The small molecule below binds the protein below.
Small molecule (SMILES): C[C@@H]1CCO[C@H]2Cn3cc(C(=O)NCc4ccc(F)cc4F)c(=O)c(O)c3C(=O)N12

Binding-site contacts:
Ligand atom CAH contacts residue GLN222 of chain 1.G at 3.9 Å.
Ligand atom OAD contacts residue GLU228 of chain 1.G at 2.9 Å (salt-bridge).
Ligand atom CAL contacts residue TYR219 of chain 1.G at 3.7 Å (hydrophobic).
Ligand atom OAE contacts residue ARG224 of chain 1.G at 3.8 Å.
Ligand atom CAH contacts residue PRO221 of chain 1.G at 4.0 Å (hydrophobic).
Ligand atom CAJ contacts residue GLU228 of chain 1.G at 3.9 Å.
Ligand atom CAS contacts residue ASP192 of chain 1.G at 3.6 Å.
Ligand atom OAE contacts residue ASP192 of chain 1.G at 3.2 Å (salt-bridge).
Ligand atom CAW contacts residue ARG224 of chain 1.G at 3.5 Å.
Ligand atom CAS contacts residue MG1 of chain 1.Q at 3.1 Å.
Ligand atom CAU contacts residue GLU228 of chain 1.G at 4.0 Å.
Ligand atom CAY contacts residue MG1 of chain 1.Q at 3.6 Å.
Ligand atom FAF contacts residue PRO221 of chain 1.G at 3.9 Å.
Ligand atom CAM contacts residue GLY194 of chain 1.G at 3.5 Å.
Ligand atom FAG contacts residue PRO221 of chain 1.G at 4.0 Å.
Ligand atom CAW contacts residue MG1 of chain 1.Q at 3.1 Å.
Ligand atom CAZ contacts residue GLU228 of chain 1.G at 3.9 Å.
Ligand atom OAC contacts residue ASP192 of chain 1.G at 3.0 Å (salt-bridge).
Ligand atom OAE contacts residue MG1 of chain 1.Q at 2.0 Å.
Ligand atom CAW contacts residue MG1 of chain 1.R at 3.0 Å.
Ligand atom OAE contacts residue ASP140 of chain 1.G at 3.2 Å (salt-bridge).
Ligand atom OAE contacts residue MG1 of chain 1.R at 2.1 Å.
Ligand atom OAD contacts residue MG1 of chain 1.R at 2.3 Å.
Ligand atom CAW contacts residue ASP192 of chain 1.G at 3.9 Å.
Ligand atom OAD contacts residue ARG224 of chain 1.G at 3.8 Å.
Ligand atom CAT contacts residue PRO221 of chain 1.G at 3.7 Å (hydrophobic).
Ligand atom CBA contacts residue GLY194 of chain 1.G at 4.0 Å.
Ligand atom OAB contacts residue PRO221 of chain 1.G at 4.1 Å.
Ligand atom CAU contacts residue PRO221 of chain 1.G at 3.6 Å (hydrophobic).
Ligand atom OAQ contacts residue TYR219 of chain 1.G at 3.6 Å.
Ligand atom FAG contacts residue GLU228 of chain 1.G at 3.2 Å.
Ligand atom CAZ contacts residue ARG224 of chain 1.G at 3.6 Å.
Ligand atom CAM contacts residue ASN193 of chain 1.G at 3.8 Å.
Ligand atom CAV contacts residue PRO221 of chain 1.G at 4.0 Å (hydrophobic).
Ligand atom FAF contacts residue GLN222 of chain 1.G at 3.3 Å.
Ligand atom OAC contacts residue MG1 of chain 1.Q at 2.2 Å.
Ligand atom OAE contacts residue GLU228 of chain 1.G at 3.5 Å (salt-bridge).
Ligand atom CAT contacts residue GLN222 of chain 1.G at 4.1 Å.
Ligand atom CAJ contacts residue PRO221 of chain 1.G at 3.5 Å (hydrophobic).
Ligand atom CAZ contacts residue MG1 of chain 1.R at 3.0 Å.

Sequence of chain 1.G:
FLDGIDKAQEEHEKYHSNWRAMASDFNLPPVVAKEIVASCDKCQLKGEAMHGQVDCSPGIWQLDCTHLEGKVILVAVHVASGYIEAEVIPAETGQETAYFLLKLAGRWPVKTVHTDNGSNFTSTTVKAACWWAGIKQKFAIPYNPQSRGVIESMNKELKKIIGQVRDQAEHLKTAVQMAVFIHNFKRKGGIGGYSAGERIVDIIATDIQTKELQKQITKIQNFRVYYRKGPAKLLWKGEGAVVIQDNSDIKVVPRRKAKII